Binding-site contacts:
Ligand atom O7 contacts residue LEU136 of chain 2.A at 3.8 Å.
Ligand atom O6 contacts residue HIS377 of chain 2.A at 2.7 Å (h-bond).
Ligand atom N1 contacts residue LEU136 of chain 2.A at 3.7 Å.
Ligand atom C10 contacts residue ASN284 of chain 2.A at 3.9 Å.
Ligand atom C11 contacts residue HIS341 of chain 2.A at 3.9 Å.
Ligand atom C1 contacts residue HIS377 of chain 2.A at 3.7 Å.
Ligand atom C13 contacts residue ASN282 of chain 2.A at 3.7 Å.
Ligand atom O4 contacts residue GLY675 of chain 2.A at 3.0 Å (h-bond).
Ligand atom C7 contacts residue ASN284 of chain 2.A at 3.7 Å.
Ligand atom O6 contacts residue LEU139 of chain 2.A at 3.9 Å.
Ligand atom C13 contacts residue ASN284 of chain 2.A at 3.6 Å.
Ligand atom C8 contacts residue ASN284 of chain 2.A at 3.5 Å.
Ligand atom O8 contacts residue PHE285 of chain 2.A at 3.9 Å.
Ligand atom O3 contacts residue ALA673 of chain 2.A at 3.3 Å (h-bond).
Ligand atom C2 contacts residue HIS377 of chain 2.A at 3.4 Å.
Ligand atom O4 contacts residue ASN484 of chain 2.A at 3.5 Å (h-bond).
Ligand atom O8 contacts residue HIS341 of chain 2.A at 3.3 Å (h-bond).
Ligand atom C6 contacts residue HIS377 of chain 2.A at 3.4 Å.
Ligand atom O4 contacts residue SER674 of chain 2.A at 3.7 Å.
Ligand atom C6 contacts residue ASN484 of chain 2.A at 3.4 Å.
Ligand atom O6 contacts residue VAL455 of chain 2.A at 3.8 Å.
Ligand atom O5 contacts residue HIS377 of chain 2.A at 3.6 Å.
Ligand atom O3 contacts residue GLU672 of chain 2.A at 2.7 Å (salt-bridge).
Ligand atom N1 contacts residue ASN284 of chain 2.A at 3.6 Å (h-bond).
Ligand atom C12 contacts residue HIS341 of chain 2.A at 3.6 Å.
Ligand atom C3 contacts residue GLU672 of chain 2.A at 3.4 Å.
Ligand atom C15 contacts residue ASN282 of chain 2.A at 3.5 Å.
Ligand atom O7 contacts residue ASN284 of chain 2.A at 3.8 Å.
Ligand atom C7 contacts residue HIS377 of chain 2.A at 3.3 Å.
Ligand atom C14 contacts residue ASN284 of chain 2.A at 3.6 Å.
Ligand atom C12 contacts residue ASN284 of chain 2.A at 3.9 Å.
Ligand atom O6 contacts residue ASN484 of chain 2.A at 2.9 Å (h-bond).
Ligand atom C15 contacts residue PHE285 of chain 2.A at 3.8 Å (hydrophobic).
Ligand atom C8 contacts residue LEU136 of chain 2.A at 3.8 Å (hydrophobic).
Ligand atom O3 contacts residue GLY675 of chain 2.A at 3.1 Å (h-bond).
Ligand atom O2 contacts residue ASN284 of chain 2.A at 3.0 Å (h-bond).
Ligand atom C4 contacts residue GLY675 of chain 2.A at 3.9 Å.
Ligand atom O3 contacts residue SER674 of chain 2.A at 3.0 Å (h-bond).
Ligand atom O2 contacts residue GLU672 of chain 2.A at 3.2 Å (salt-bridge).
Ligand atom O2 contacts residue TYR573 of chain 2.A at 3.1 Å (h-bond).

Sequence of chain 2.A:
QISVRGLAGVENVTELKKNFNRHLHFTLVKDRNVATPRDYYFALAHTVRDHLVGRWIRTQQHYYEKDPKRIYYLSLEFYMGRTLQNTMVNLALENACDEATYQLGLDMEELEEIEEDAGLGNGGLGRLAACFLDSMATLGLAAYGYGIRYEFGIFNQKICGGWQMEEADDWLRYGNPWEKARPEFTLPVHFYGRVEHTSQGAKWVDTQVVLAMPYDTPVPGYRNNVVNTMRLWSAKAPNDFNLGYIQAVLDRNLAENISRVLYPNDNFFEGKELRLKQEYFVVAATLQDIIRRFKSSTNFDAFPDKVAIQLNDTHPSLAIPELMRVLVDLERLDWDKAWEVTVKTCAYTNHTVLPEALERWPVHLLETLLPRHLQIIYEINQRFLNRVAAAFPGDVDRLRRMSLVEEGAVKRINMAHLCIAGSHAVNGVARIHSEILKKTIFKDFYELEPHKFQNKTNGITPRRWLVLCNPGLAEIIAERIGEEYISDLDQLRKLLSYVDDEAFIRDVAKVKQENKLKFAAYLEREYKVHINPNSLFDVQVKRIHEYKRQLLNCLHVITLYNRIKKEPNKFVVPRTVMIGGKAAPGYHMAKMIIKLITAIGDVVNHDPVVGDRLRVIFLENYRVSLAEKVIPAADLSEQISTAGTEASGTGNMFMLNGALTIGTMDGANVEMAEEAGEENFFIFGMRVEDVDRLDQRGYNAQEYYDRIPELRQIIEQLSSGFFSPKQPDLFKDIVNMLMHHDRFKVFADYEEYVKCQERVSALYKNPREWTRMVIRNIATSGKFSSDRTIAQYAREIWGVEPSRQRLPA

This protein binds this small molecule.
Small molecule (SMILES): COc1ccc(C2=NO[C@@]3(C2)O[C@H](CO)[C@@H](O)[C@H](O)[C@H]3O)cc1